Sequence of chain 1.A:
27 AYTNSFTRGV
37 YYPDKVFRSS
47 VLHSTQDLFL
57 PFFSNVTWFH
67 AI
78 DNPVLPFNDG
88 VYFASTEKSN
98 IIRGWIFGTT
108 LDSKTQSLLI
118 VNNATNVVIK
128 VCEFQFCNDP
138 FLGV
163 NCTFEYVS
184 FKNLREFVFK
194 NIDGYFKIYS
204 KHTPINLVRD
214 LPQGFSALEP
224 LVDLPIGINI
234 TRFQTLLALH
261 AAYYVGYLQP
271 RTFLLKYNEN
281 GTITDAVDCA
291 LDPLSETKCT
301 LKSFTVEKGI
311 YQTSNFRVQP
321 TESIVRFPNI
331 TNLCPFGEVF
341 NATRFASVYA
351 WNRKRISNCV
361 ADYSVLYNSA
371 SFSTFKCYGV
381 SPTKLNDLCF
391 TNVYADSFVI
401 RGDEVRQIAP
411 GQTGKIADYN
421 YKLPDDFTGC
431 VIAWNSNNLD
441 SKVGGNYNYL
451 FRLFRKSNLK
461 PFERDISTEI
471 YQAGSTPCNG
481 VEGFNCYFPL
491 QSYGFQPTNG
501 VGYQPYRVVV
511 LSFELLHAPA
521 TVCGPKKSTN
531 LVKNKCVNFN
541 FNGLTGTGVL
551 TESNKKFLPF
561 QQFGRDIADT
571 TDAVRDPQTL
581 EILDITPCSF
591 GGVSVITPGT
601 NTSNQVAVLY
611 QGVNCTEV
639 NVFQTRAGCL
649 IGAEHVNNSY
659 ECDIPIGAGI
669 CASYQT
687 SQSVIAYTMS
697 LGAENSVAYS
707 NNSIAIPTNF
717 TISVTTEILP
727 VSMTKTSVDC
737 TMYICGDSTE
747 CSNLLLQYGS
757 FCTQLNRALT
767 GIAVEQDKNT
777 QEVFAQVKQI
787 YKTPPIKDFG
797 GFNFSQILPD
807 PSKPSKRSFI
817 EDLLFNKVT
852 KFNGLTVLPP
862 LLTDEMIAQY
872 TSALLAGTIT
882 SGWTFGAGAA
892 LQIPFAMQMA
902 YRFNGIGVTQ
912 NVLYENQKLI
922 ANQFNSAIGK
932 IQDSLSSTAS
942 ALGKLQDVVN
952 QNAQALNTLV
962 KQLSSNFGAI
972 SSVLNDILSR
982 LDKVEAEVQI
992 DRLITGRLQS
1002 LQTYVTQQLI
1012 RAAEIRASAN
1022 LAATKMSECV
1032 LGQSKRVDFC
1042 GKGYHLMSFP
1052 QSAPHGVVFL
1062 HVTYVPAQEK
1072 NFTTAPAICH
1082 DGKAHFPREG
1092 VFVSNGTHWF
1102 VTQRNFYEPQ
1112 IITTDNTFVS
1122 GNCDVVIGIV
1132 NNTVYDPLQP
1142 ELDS

Binding-site contacts:
Ligand atom C8 contacts residue ALA711 of chain 1.C at 4.3 Å (hydrophobic).
Ligand atom C1 contacts residue ALA704 of chain 1.C at 4.5 Å (hydrophobic).
Ligand atom C2 contacts residue ASN1072 of chain 1.C at 2.5 Å.
Ligand atom N2 contacts residue GLN893 of chain 1.A at 4.4 Å.
Ligand atom C8 contacts residue GLN893 of chain 1.A at 4.5 Å.
Ligand atom C4 contacts residue ALA704 of chain 1.C at 4.0 Å (hydrophobic).
Ligand atom C8 contacts residue ASN1072 of chain 1.C at 4.2 Å.
Ligand atom O4 contacts residue ALA704 of chain 1.C at 3.6 Å.
Ligand atom C3 contacts residue ALA704 of chain 1.C at 3.9 Å (hydrophobic).
Ligand atom C5 contacts residue ALA704 of chain 1.C at 3.9 Å (hydrophobic).
Ligand atom N2 contacts residue ASN1072 of chain 1.C at 3.0 Å (h-bond).
Ligand atom C3 contacts residue ASN1072 of chain 1.C at 3.8 Å.
Ligand atom C4 contacts residue ASN1072 of chain 1.C at 4.2 Å.
Ligand atom C1 contacts residue ASN1072 of chain 1.C at 1.4 Å.
Ligand atom C8 contacts residue GLU1070 of chain 1.C at 3.8 Å.
Ligand atom C7 contacts residue ASN1072 of chain 1.C at 4.0 Å.
Ligand atom C5 contacts residue ASN1072 of chain 1.C at 3.6 Å.
Ligand atom C1 contacts residue GLN893 of chain 1.A at 4.3 Å.
Ligand atom O5 contacts residue ASN1072 of chain 1.C at 2.3 Å (h-bond).

Sequence of chain 1.C:
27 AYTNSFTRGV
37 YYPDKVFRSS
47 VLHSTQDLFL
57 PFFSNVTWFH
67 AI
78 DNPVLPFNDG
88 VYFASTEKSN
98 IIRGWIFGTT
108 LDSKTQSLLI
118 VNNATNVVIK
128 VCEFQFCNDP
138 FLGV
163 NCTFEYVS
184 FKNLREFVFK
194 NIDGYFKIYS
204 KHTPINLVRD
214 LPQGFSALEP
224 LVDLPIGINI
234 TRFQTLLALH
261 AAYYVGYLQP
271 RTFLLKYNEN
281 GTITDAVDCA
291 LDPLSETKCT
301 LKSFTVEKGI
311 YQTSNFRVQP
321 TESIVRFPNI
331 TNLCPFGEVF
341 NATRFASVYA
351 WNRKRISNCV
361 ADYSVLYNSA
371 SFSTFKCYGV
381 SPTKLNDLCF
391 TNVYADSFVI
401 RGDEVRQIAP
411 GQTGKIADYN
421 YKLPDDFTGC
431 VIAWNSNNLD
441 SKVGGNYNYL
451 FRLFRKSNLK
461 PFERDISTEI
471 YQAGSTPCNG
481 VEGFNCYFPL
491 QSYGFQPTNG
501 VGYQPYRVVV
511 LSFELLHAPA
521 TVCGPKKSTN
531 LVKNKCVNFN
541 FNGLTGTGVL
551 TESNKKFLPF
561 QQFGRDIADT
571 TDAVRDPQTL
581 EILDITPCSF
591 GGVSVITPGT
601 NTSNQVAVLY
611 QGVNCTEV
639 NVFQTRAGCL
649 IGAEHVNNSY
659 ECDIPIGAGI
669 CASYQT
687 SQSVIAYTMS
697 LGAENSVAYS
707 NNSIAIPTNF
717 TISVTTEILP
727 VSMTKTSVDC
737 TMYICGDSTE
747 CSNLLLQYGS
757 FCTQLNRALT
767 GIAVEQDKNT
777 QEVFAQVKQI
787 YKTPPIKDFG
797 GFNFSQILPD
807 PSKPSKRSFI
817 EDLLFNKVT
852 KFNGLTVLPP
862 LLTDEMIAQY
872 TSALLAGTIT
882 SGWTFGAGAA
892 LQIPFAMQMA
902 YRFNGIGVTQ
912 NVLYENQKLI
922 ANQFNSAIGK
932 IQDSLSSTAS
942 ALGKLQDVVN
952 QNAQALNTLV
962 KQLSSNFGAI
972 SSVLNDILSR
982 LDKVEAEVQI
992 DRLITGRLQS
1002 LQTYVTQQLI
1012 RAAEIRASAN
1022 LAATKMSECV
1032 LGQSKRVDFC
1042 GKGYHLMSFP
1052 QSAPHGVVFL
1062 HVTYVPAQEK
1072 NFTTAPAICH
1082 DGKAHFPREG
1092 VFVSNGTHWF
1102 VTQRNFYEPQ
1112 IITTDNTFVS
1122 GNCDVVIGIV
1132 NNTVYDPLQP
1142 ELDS

The protein below binds the small molecule below.
Small molecule (SMILES): CC(=O)N[C@@H]1[C@@H](O)[C@H](O)[C@@H](CO)O[C@H]1O